The small molecule below binds the protein below.
Small molecule (SMILES): Nc1ncnc2c1ncn2[C@@H]1O[C@H](COP(=O)(O)O[C@H]2[C@@H](OP(=O)(O)O)[C@H](n3cnc4c(N)ncnc43)O[C@@H]2COP(=O)(O)O[C@H]2[C@@H](O)[C@H](n3cnc4c(N)ncnc43)O[C@@H]2CO)[C@@H](O)[C@H]1O

Sequence of chain 1.A:
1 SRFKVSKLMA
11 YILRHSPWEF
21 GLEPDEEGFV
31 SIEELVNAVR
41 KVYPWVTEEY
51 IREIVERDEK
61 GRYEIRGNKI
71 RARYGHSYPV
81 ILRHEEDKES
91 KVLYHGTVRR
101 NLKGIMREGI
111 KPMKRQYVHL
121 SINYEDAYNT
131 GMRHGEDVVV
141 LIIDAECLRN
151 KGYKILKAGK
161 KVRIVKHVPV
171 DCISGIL

Binding-site contacts:
Ligand atom O62 contacts residue ARG133 of chain 1.A at 2.9 Å (salt-bridge).
Ligand atom O61 contacts residue LYS60 of chain 1.A at 3.3 Å (salt-bridge).
Ligand atom N53 contacts residue PHE3 of chain 1.A at 3.5 Å.
Ligand atom N48 contacts residue LYS7 of chain 1.A at 3.5 Å.
Ligand atom O59 contacts residue ARG14 of chain 1.A at 2.9 Å (salt-bridge).
Ligand atom C55 contacts residue ARG62 of chain 1.A at 3.7 Å.
Ligand atom N54 contacts residue SER6 of chain 1.A at 2.7 Å (h-bond).
Ligand atom O17 contacts residue HIS15 of chain 1.A at 2.9 Å (h-bond).
Ligand atom N54 contacts residue ARG62 of chain 1.A at 3.7 Å.
Ligand atom O12 contacts residue HIS15 of chain 1.A at 3.4 Å.
Ligand atom C11 contacts residue TYR11 of chain 1.A at 3.6 Å (hydrophobic).
Ligand atom O63 contacts residue TYR74 of chain 1.A at 2.8 Å (h-bond).
Ligand atom O63 contacts residue ARG14 of chain 1.A at 2.7 Å (salt-bridge).
Ligand atom C51 contacts residue ARG62 of chain 1.A at 3.3 Å.
Ligand atom C66 contacts residue LYS7 of chain 1.A at 3.5 Å.
Ligand atom O30 contacts residue LYS7 of chain 1.A at 3.4 Å (salt-bridge).
Ligand atom N56 contacts residue ALA10 of chain 1.A at 3.6 Å.
Ligand atom O62 contacts residue LYS60 of chain 1.A at 3.1 Å (salt-bridge).
Ligand atom O46 contacts residue LYS7 of chain 1.A at 2.9 Å (salt-bridge).
Ligand atom N53 contacts residue ARG62 of chain 1.A at 3.6 Å (salt-bridge).
Ligand atom O65 contacts residue ALA10 of chain 1.A at 3.2 Å.
Ligand atom O65 contacts residue TYR11 of chain 1.A at 3.4 Å (h-bond).
Ligand atom P60 contacts residue ARG62 of chain 1.A at 3.6 Å.
Ligand atom P16 contacts residue ARG14 of chain 1.A at 3.5 Å.
Ligand atom C57 contacts residue LYS7 of chain 1.A at 3.4 Å.
Ligand atom O17 contacts residue ARG14 of chain 1.A at 2.8 Å (salt-bridge).
Ligand atom P60 contacts residue LYS60 of chain 1.A at 3.6 Å.
Ligand atom C39 contacts residue PHE3 of chain 1.A at 3.3 Å (hydrophobic).
Ligand atom C55 contacts residue ALA10 of chain 1.A at 3.7 Å (hydrophobic).
Ligand atom O65 contacts residue ARG14 of chain 1.A at 3.6 Å.
Ligand atom C55 contacts residue TYR63 of chain 1.A at 3.5 Å (hydrophobic).
Ligand atom C52 contacts residue ARG62 of chain 1.A at 3.4 Å.
Ligand atom N50 contacts residue ARG62 of chain 1.A at 3.4 Å (salt-bridge).
Ligand atom N40 contacts residue PHE3 of chain 1.A at 3.2 Å.
Ligand atom C13 contacts residue HIS15 of chain 1.A at 3.3 Å.
Ligand atom O61 contacts residue ARG62 of chain 1.A at 2.9 Å (salt-bridge).
Ligand atom O67 contacts residue LYS7 of chain 1.A at 2.9 Å (salt-bridge).
Ligand atom C55 contacts residue SER6 of chain 1.A at 3.2 Å.
Ligand atom O63 contacts residue ARG62 of chain 1.A at 2.8 Å (salt-bridge).
Ligand atom O19 contacts residue ARG14 of chain 1.A at 3.0 Å (salt-bridge).